This small molecule binds to this protein.
Small molecule (SMILES): Nc1ncnc2c1ncn2[C@@H]1O[C@H](COP(=O)=O)[C@@H](O[P](=O)(O)OC[C@H]2O[C@@H](n3ccc(=O)[nH]c3=O)[C@H](O)[C@@H]2O)[C@H]1O

Sequence of chain 34.F:
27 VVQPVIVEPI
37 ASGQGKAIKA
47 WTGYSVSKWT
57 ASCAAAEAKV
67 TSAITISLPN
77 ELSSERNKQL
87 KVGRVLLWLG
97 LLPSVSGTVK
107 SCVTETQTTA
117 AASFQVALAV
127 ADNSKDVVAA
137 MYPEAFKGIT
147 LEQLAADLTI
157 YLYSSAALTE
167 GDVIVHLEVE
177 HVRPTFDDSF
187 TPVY

Binding-site contacts:
Ligand atom C1' contacts residue TRP47 of chain 5.E at 4.3 Å (hydrophobic).
Ligand atom N7 contacts residue LYS143 of chain 5.E at 3.7 Å.
Ligand atom C1' contacts residue LYS143 of chain 5.E at 4.0 Å.
Ligand atom C2' contacts residue LYS143 of chain 5.E at 4.5 Å.
Ligand atom O4' contacts residue GLU140 of chain 5.E at 4.1 Å.
Ligand atom O4' contacts residue LYS143 of chain 5.E at 4.2 Å.
Ligand atom C8 contacts residue LYS143 of chain 5.E at 2.8 Å.
Ligand atom C8 contacts residue GLU140 of chain 5.E at 4.1 Å.
Ligand atom N1 contacts residue TRP47 of chain 5.E at 3.8 Å.
Ligand atom C2' contacts residue GLU140 of chain 5.E at 3.5 Å.
Ligand atom C1' contacts residue GLU140 of chain 5.E at 3.2 Å.
Ligand atom O4' contacts residue TRP47 of chain 5.E at 4.0 Å.
Ligand atom C2 contacts residue TRP47 of chain 5.E at 3.8 Å (hydrophobic).
Ligand atom O2' contacts residue GLU140 of chain 5.E at 3.0 Å (salt-bridge).
Ligand atom C5 contacts residue TRP47 of chain 5.E at 4.0 Å (hydrophobic).
Ligand atom C4 contacts residue TRP47 of chain 5.E at 3.9 Å (hydrophobic).
Ligand atom N3 contacts residue TRP47 of chain 5.E at 3.9 Å.
Ligand atom N9 contacts residue TRP47 of chain 5.E at 4.0 Å.
Ligand atom N6 contacts residue TRP47 of chain 5.E at 4.2 Å.
Ligand atom N9 contacts residue LYS143 of chain 5.E at 3.8 Å.
Ligand atom C6 contacts residue TRP47 of chain 5.E at 3.9 Å (hydrophobic).
Ligand atom OP1 contacts residue LYS45 of chain 34.F at 4.3 Å.
Ligand atom C8 contacts residue TRP47 of chain 5.E at 4.0 Å (hydrophobic).
Ligand atom N7 contacts residue TRP47 of chain 5.E at 4.0 Å.
Ligand atom N9 contacts residue GLU140 of chain 5.E at 4.1 Å.

Sequence of chain 5.E:
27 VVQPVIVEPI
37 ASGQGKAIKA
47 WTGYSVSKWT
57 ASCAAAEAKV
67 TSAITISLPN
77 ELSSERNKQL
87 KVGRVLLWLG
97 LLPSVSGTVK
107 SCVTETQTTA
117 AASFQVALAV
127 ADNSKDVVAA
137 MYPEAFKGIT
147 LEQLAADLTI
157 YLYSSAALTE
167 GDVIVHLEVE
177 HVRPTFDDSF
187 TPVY